Binding-site contacts:
Ligand atom CG contacts residue HEM1 of chain 1.E at 3.8 Å.
Ligand atom OXT contacts residue TYR295 of chain 1.A at 3.8 Å.
Ligand atom CA contacts residue TYR321 of chain 1.A at 4.2 Å (hydrophobic).
Ligand atom CZ contacts residue HEM1 of chain 1.E at 3.9 Å.
Ligand atom NE contacts residue HEM1 of chain 1.E at 4.2 Å.
Ligand atom NH1 contacts residue HEM1 of chain 1.E at 3.5 Å (h-bond).
Ligand atom CB contacts residue TYR321 of chain 1.A at 4.0 Å (hydrophobic).
Ligand atom O contacts residue GLU325 of chain 1.A at 3.6 Å.
Ligand atom CG contacts residue GLU325 of chain 1.A at 3.4 Å.
Ligand atom N contacts residue HEM1 of chain 1.E at 3.2 Å (h-bond).
Ligand atom NH2 contacts residue TRP320 of chain 1.A at 2.9 Å (h-bond).
Ligand atom NH2 contacts residue TYR321 of chain 1.A at 3.9 Å.
Ligand atom O contacts residue TYR321 of chain 1.A at 3.2 Å.
Ligand atom OXT contacts residue TYR321 of chain 1.A at 2.9 Å (h-bond).
Ligand atom NH2 contacts residue PRO298 of chain 1.A at 4.0 Å.
Ligand atom O contacts residue ASN330 of chain 1.A at 2.9 Å (h-bond).
Ligand atom CB contacts residue GLU325 of chain 1.A at 3.0 Å.
Ligand atom CZ contacts residue PRO298 of chain 1.A at 4.0 Å (hydrophobic).
Ligand atom C contacts residue ASN330 of chain 1.A at 3.7 Å.
Ligand atom C contacts residue GLN211 of chain 1.A at 3.6 Å.
Ligand atom C contacts residue GLU325 of chain 1.A at 4.0 Å.
Ligand atom CA contacts residue GLU325 of chain 1.A at 3.4 Å.
Ligand atom NE contacts residue PRO298 of chain 1.A at 4.0 Å.
Ligand atom OD contacts residue HEM1 of chain 1.E at 4.1 Å.
Ligand atom CZ contacts residue TRP320 of chain 1.A at 4.0 Å (hydrophobic).
Ligand atom NH2 contacts residue GLU325 of chain 1.A at 3.0 Å (salt-bridge).
Ligand atom N contacts residue GLU325 of chain 1.A at 2.9 Å (salt-bridge).
Ligand atom OXT contacts residue ARG214 of chain 1.A at 3.8 Å.
Ligand atom CZ contacts residue GLU325 of chain 1.A at 3.5 Å.
Ligand atom CG contacts residue VAL300 of chain 1.A at 4.1 Å (hydrophobic).
Ligand atom OXT contacts residue ASN330 of chain 1.A at 3.9 Å.
Ligand atom C contacts residue TYR321 of chain 1.A at 3.4 Å (hydrophobic).
Ligand atom CB contacts residue GLN211 of chain 1.A at 3.8 Å.
Ligand atom CA contacts residue GLN211 of chain 1.A at 3.7 Å.
Ligand atom CA contacts residue HEM1 of chain 1.E at 4.2 Å.
Ligand atom OD contacts residue VAL300 of chain 1.A at 4.2 Å.
Ligand atom NH2 contacts residue HEM1 of chain 1.E at 3.5 Å.
Ligand atom NE contacts residue GLU325 of chain 1.A at 2.7 Å (salt-bridge).
Ligand atom OXT contacts residue GLN211 of chain 1.A at 2.7 Å (h-bond).
Ligand atom OD contacts residue GLU325 of chain 1.A at 3.5 Å (salt-bridge).

This small molecule binds to this protein.
Small molecule (SMILES): [H]/N=C(\N)NOCC[C@H](N)C(=O)O

Sequence of chain 1.A:
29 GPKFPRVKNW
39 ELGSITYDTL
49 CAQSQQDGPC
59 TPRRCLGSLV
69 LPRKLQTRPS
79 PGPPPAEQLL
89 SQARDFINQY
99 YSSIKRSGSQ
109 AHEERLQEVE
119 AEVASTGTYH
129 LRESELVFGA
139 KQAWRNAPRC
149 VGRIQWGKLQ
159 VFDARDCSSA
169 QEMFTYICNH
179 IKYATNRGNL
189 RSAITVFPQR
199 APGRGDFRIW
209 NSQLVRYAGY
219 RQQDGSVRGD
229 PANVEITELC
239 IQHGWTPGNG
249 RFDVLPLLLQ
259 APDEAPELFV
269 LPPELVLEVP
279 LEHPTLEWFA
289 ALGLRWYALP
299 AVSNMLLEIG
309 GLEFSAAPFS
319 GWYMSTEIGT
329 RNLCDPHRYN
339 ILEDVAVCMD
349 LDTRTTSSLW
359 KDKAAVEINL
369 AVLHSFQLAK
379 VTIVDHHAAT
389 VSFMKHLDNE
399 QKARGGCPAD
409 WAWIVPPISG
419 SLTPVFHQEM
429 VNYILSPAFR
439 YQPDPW